Binding-site contacts:
Ligand atom C6 contacts residue ASN705 of chain 1.B at 4.4 Å.
Ligand atom N2 contacts residue ASN705 of chain 1.B at 2.8 Å (h-bond).
Ligand atom N2 contacts residue GLN1059 of chain 1.B at 3.6 Å (h-bond).
Ligand atom O5 contacts residue ASN705 of chain 1.B at 2.4 Å (h-bond).
Ligand atom C2 contacts residue ASN705 of chain 1.B at 2.4 Å.
Ligand atom O6 contacts residue ASN705 of chain 1.B at 4.5 Å.
Ligand atom C7 contacts residue GLN1059 of chain 1.B at 4.0 Å.
Ligand atom C3 contacts residue ASN705 of chain 1.B at 3.8 Å.
Ligand atom C7 contacts residue ASN705 of chain 1.B at 3.7 Å.
Ligand atom C8 contacts residue ASN705 of chain 1.B at 4.2 Å.
Ligand atom O7 contacts residue GLN1059 of chain 1.B at 3.8 Å.
Ligand atom C4 contacts residue ASN705 of chain 1.B at 4.2 Å.
Ligand atom C8 contacts residue LEU910 of chain 1.B at 3.7 Å (hydrophobic).
Ligand atom O6 contacts residue ASN907 of chain 1.B at 3.8 Å.
Ligand atom C1 contacts residue ASN705 of chain 1.B at 1.4 Å.
Ligand atom C5 contacts residue ASN705 of chain 1.B at 3.7 Å.
Ligand atom C1 contacts residue GLN1059 of chain 1.B at 4.3 Å.
Ligand atom O5 contacts residue THR704 of chain 1.B at 4.3 Å.

A protein and the small-molecule ligand that binds it are described below.
Small molecule (SMILES): CC(=O)N[C@@H]1[C@@H](O)[C@H](O)[C@@H](CO)O[C@H]1O

Sequence of chain 1.B:
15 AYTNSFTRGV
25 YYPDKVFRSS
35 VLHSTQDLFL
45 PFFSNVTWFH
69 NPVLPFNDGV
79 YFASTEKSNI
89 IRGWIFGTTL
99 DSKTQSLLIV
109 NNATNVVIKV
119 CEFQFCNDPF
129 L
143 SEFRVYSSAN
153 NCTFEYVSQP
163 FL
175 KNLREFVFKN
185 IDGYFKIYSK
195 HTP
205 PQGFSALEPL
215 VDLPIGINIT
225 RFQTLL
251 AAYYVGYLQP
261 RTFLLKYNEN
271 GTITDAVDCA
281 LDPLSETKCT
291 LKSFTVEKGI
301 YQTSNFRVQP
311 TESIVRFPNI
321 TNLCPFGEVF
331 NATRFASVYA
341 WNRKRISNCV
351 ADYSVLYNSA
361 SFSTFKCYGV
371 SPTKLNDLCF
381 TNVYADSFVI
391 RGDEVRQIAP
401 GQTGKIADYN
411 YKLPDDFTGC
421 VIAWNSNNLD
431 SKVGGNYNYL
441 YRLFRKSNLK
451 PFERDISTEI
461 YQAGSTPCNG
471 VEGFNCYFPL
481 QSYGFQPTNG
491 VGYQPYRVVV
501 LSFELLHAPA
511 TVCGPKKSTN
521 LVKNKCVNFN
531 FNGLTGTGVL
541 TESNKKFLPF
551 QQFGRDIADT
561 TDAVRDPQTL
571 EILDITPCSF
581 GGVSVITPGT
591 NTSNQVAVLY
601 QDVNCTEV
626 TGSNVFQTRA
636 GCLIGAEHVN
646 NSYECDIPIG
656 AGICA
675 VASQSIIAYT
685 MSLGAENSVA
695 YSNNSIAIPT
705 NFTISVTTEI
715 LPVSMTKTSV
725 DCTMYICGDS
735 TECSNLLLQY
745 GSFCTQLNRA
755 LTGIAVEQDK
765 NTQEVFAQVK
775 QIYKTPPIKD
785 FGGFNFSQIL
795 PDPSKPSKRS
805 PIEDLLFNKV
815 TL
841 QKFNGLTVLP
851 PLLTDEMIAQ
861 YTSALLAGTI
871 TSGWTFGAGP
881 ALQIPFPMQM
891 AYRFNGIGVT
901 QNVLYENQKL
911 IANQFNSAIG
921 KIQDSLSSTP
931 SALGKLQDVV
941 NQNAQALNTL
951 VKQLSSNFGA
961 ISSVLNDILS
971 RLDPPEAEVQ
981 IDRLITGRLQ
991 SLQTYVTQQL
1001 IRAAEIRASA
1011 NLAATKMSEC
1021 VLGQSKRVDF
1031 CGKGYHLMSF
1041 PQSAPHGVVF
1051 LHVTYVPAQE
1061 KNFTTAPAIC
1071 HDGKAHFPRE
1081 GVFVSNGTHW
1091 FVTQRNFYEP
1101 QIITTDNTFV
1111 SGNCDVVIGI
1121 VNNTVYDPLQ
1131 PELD